Sequence of chain 16.E:
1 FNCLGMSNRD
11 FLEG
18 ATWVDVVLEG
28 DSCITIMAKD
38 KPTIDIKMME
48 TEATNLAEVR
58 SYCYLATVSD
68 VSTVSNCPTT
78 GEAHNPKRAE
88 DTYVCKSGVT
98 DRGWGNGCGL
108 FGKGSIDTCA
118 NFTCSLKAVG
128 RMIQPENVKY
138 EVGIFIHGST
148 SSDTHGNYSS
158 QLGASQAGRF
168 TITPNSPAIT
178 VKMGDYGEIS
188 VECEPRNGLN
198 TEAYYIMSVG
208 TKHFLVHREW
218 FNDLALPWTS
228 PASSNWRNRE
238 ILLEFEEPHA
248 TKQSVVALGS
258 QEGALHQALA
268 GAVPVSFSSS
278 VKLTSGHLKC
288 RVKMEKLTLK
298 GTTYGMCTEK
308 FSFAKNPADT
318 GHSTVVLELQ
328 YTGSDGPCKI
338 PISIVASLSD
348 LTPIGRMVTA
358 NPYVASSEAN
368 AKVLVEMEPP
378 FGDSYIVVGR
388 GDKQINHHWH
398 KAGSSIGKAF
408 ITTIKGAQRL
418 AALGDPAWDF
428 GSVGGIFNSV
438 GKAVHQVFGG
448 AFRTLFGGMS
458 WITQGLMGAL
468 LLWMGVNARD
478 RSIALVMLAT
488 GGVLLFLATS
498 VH

The small molecule below binds the protein below.
Small molecule (SMILES): CC(=O)N[C@@H]1[C@@H](O)[C@H](O)[C@@H](CO)O[C@H]1O

Binding-site contacts:
Ligand atom C1 contacts residue SER157 of chain 16.E at 4.2 Å.
Ligand atom C8 contacts residue ASN154 of chain 16.E at 4.0 Å.
Ligand atom C4 contacts residue ASN154 of chain 16.E at 4.2 Å.
Ligand atom O5 contacts residue ASN154 of chain 16.E at 2.4 Å (h-bond).
Ligand atom C1 contacts residue SER156 of chain 16.E at 4.5 Å.
Ligand atom O5 contacts residue SER157 of chain 16.E at 3.9 Å.
Ligand atom N2 contacts residue ASN154 of chain 16.E at 2.9 Å (h-bond).
Ligand atom C3 contacts residue ASN154 of chain 16.E at 3.8 Å.
Ligand atom C1 contacts residue ASN154 of chain 16.E at 1.4 Å.
Ligand atom C2 contacts residue ASN154 of chain 16.E at 2.5 Å.
Ligand atom C5 contacts residue ASN154 of chain 16.E at 3.6 Å.
Ligand atom C7 contacts residue ASN154 of chain 16.E at 3.6 Å.
Ligand atom O7 contacts residue ASN154 of chain 16.E at 4.0 Å.